Sequence of chain 1.D:
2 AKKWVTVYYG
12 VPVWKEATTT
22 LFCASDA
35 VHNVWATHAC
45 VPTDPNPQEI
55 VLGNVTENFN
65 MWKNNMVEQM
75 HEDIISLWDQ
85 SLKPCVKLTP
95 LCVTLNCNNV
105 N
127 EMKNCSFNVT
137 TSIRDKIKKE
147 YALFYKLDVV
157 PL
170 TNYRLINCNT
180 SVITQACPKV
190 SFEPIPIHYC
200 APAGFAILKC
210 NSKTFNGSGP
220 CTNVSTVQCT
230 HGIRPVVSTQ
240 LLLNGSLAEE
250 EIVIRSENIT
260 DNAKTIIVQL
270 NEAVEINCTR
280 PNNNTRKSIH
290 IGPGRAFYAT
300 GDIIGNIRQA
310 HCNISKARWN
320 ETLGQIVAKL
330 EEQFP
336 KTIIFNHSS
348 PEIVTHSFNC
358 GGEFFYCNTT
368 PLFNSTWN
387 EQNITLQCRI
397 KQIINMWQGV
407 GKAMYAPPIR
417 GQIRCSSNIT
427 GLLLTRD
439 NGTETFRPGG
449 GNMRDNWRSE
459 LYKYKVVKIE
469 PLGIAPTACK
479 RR

Binding-site contacts:
Ligand atom C7 contacts residue GLN418 of chain 1.D at 4.3 Å.
Ligand atom C3 contacts residue ASN282 of chain 1.D at 3.8 Å.
Ligand atom C2 contacts residue ASN282 of chain 1.D at 2.5 Å.
Ligand atom N2 contacts residue ASN282 of chain 1.D at 2.9 Å (h-bond).
Ligand atom C8 contacts residue GLN418 of chain 1.D at 3.5 Å.
Ligand atom C4 contacts residue ASN282 of chain 1.D at 4.2 Å.
Ligand atom O6 contacts residue THR284 of chain 1.D at 4.2 Å.
Ligand atom O6 contacts residue ILE303 of chain 1.D at 3.4 Å.
Ligand atom O7 contacts residue GLN418 of chain 1.D at 4.4 Å.
Ligand atom C1 contacts residue ASN282 of chain 1.D at 1.4 Å.
Ligand atom O7 contacts residue ASN282 of chain 1.D at 3.3 Å (h-bond).
Ligand atom O5 contacts residue ILE303 of chain 1.D at 3.6 Å.
Ligand atom C1 contacts residue ILE303 of chain 1.D at 4.4 Å (hydrophobic).
Ligand atom C6 contacts residue ILE303 of chain 1.D at 4.3 Å (hydrophobic).
Ligand atom C7 contacts residue ASN282 of chain 1.D at 3.3 Å.
Ligand atom C5 contacts residue ASN282 of chain 1.D at 3.7 Å.
Ligand atom C8 contacts residue ASN282 of chain 1.D at 4.5 Å.
Ligand atom O5 contacts residue ASN282 of chain 1.D at 2.4 Å (h-bond).

A protein and the small-molecule ligand that binds it are described below.
Small molecule (SMILES): CC(=O)N[C@@H]1[C@@H](O)[C@H](O)[C@@H](CO)O[C@H]1O